Binding-site contacts:
Ligand atom O5 contacts residue ASN358 of chain 35.F at 2.4 Å (h-bond).
Ligand atom N2 contacts residue ASN358 of chain 35.F at 2.9 Å (h-bond).
Ligand atom C2 contacts residue ASN358 of chain 35.F at 2.5 Å.
Ligand atom C7 contacts residue ASN358 of chain 35.F at 3.4 Å.
Ligand atom O7 contacts residue SER343 of chain 35.F at 4.3 Å.
Ligand atom O7 contacts residue ASN358 of chain 35.F at 3.3 Å (h-bond).
Ligand atom C1 contacts residue ASN358 of chain 35.F at 1.4 Å.
Ligand atom O7 contacts residue SER345 of chain 35.F at 4.2 Å.
Ligand atom C5 contacts residue ASN358 of chain 35.F at 3.6 Å.
Ligand atom C4 contacts residue ASN358 of chain 35.F at 4.2 Å.
Ligand atom C3 contacts residue ASN358 of chain 35.F at 3.8 Å.

Sequence of chain 35.F:
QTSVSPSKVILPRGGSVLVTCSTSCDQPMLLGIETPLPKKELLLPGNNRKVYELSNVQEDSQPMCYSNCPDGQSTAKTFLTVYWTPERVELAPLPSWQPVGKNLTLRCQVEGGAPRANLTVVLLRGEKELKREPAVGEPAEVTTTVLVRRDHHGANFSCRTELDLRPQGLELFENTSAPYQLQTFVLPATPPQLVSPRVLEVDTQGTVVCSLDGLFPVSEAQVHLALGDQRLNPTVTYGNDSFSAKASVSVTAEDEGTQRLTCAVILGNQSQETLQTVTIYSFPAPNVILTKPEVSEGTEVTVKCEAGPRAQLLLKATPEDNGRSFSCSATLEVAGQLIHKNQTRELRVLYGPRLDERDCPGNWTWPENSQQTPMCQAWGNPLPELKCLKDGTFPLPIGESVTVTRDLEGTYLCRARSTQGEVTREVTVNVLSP

This small molecule binds to this protein.
Small molecule (SMILES): CC(=O)N[C@@H]1[C@@H](O)[C@H](O)[C@@H](CO)O[C@H]1O